Binding-site contacts:
Ligand atom C34 contacts residue ASN96 of chain 1.A at 3.2 Å.
Ligand atom O30 contacts residue ASN96 of chain 1.A at 2.9 Å (h-bond).
Ligand atom C32 contacts residue VAL43 of chain 1.A at 3.5 Å (hydrophobic).
Ligand atom C29 contacts residue PRO38 of chain 1.A at 3.2 Å (hydrophobic).
Ligand atom C21 contacts residue VAL102 of chain 1.A at 4.0 Å (hydrophobic).
Ligand atom O37 contacts residue TRP37 of chain 1.A at 3.8 Å.
Ligand atom C15 contacts residue LEU48 of chain 1.A at 3.7 Å (hydrophobic).
Ligand atom C20 contacts residue ASN96 of chain 1.A at 3.6 Å.
Ligand atom C31 contacts residue LEU50 of chain 1.A at 3.9 Å (hydrophobic).
Ligand atom C32 contacts residue LEU50 of chain 1.A at 3.5 Å (hydrophobic).
Ligand atom C31 contacts residue TYR95 of chain 1.A at 3.7 Å (hydrophobic).
Ligand atom C38 contacts residue TRP37 of chain 1.A at 4.1 Å (hydrophobic).
Ligand atom C35 contacts residue LEU48 of chain 1.A at 4.1 Å (hydrophobic).
Ligand atom C34 contacts residue HIS100 of chain 1.A at 3.4 Å.
Ligand atom O30 contacts residue CYS92 of chain 1.A at 3.7 Å.
Ligand atom C34 contacts residue VAL102 of chain 1.A at 4.0 Å (hydrophobic).
Ligand atom C31 contacts residue TYR53 of chain 1.A at 4.2 Å (hydrophobic).
Ligand atom C35 contacts residue LEU50 of chain 1.A at 4.0 Å (hydrophobic).
Ligand atom C36 contacts residue PHE39 of chain 1.A at 3.7 Å (hydrophobic).
Ligand atom N27 contacts residue LEU48 of chain 1.A at 4.0 Å.
Ligand atom C25 contacts residue VAL102 of chain 1.A at 4.2 Å (hydrophobic).
Ligand atom C17 contacts residue LEU48 of chain 1.A at 3.6 Å (hydrophobic).
Ligand atom C26 contacts residue LEU48 of chain 1.A at 4.0 Å (hydrophobic).
Ligand atom C32 contacts residue TYR53 of chain 1.A at 3.7 Å (hydrophobic).
Ligand atom C16 contacts residue LEU48 of chain 1.A at 3.6 Å (hydrophobic).
Ligand atom C36 contacts residue VAL102 of chain 1.A at 4.2 Å (hydrophobic).
Ligand atom C36 contacts residue VAL43 of chain 1.A at 4.2 Å (hydrophobic).
Ligand atom N22 contacts residue VAL43 of chain 1.A at 4.2 Å.
Ligand atom N22 contacts residue VAL102 of chain 1.A at 3.9 Å.
Ligand atom N28 contacts residue PRO38 of chain 1.A at 3.7 Å.
Ligand atom C36 contacts residue PRO38 of chain 1.A at 3.7 Å (hydrophobic).
Ligand atom N23 contacts residue VAL102 of chain 1.A at 4.2 Å.
Ligand atom C24 contacts residue VAL102 of chain 1.A at 4.0 Å (hydrophobic).
Ligand atom C13 contacts residue LEU48 of chain 1.A at 3.8 Å (hydrophobic).
Ligand atom C14 contacts residue LEU48 of chain 1.A at 3.7 Å (hydrophobic).
Ligand atom C18 contacts residue LEU48 of chain 1.A at 3.6 Å (hydrophobic).
Ligand atom C20 contacts residue VAL102 of chain 1.A at 4.0 Å (hydrophobic).
Ligand atom C21 contacts residue ASN96 of chain 1.A at 3.4 Å.
Ligand atom N19 contacts residue TRP37 of chain 1.A at 3.9 Å.
Ligand atom C31 contacts residue ASN96 of chain 1.A at 3.6 Å.

This protein binds this small molecule.
Small molecule (SMILES): CC[C@@H]1C(=O)N(C)c2cnc(Nc3ccc(C(=O)NC4CCC(N5CCN(CC6CC6)CC5)CC4)cc3OC)nc2N1C(C)C

Sequence of chain 1.A:
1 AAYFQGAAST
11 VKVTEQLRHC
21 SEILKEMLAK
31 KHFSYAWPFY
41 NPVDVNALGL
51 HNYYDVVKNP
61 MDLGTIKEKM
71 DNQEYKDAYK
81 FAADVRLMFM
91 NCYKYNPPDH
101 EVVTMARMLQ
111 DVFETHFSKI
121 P